Binding-site contacts:
Ligand atom C4 contacts residue TRP220 of chain 1.A at 3.3 Å (hydrophobic).
Ligand atom C contacts residue NAP1 of chain 1.B at 3.3 Å.
Ligand atom C1 contacts residue LEU302 of chain 1.A at 3.8 Å (hydrophobic).
Ligand atom C16 contacts residue VAL48 of chain 1.A at 4.3 Å (hydrophobic).
Ligand atom C11 contacts residue PHE123 of chain 1.A at 4.0 Å (hydrophobic).
Ligand atom O contacts residue NAP1 of chain 1.B at 3.2 Å (h-bond).
Ligand atom O contacts residue ASN161 of chain 1.A at 3.6 Å.
Ligand atom O contacts residue TYR210 of chain 1.A at 3.2 Å (h-bond).
Ligand atom O contacts residue CYS299 of chain 1.A at 4.2 Å.
Ligand atom C17 contacts residue TRP80 of chain 1.A at 4.4 Å (hydrophobic).
Ligand atom C contacts residue TRP112 of chain 1.A at 4.4 Å (hydrophobic).
Ligand atom C2 contacts residue VAL301 of chain 1.A at 4.2 Å (hydrophobic).
Ligand atom C9 contacts residue VAL301 of chain 1.A at 4.1 Å (hydrophobic).
Ligand atom C contacts residue TYR210 of chain 1.A at 4.5 Å (hydrophobic).
Ligand atom C16 contacts residue LEU122 of chain 1.A at 4.3 Å (hydrophobic).
Ligand atom C15 contacts residue VAL48 of chain 1.A at 4.2 Å (hydrophobic).
Ligand atom C1 contacts residue TRP80 of chain 1.A at 4.4 Å (hydrophobic).
Ligand atom C17 contacts residue PHE123 of chain 1.A at 3.7 Å (hydrophobic).
Ligand atom C7 contacts residue TRP21 of chain 1.A at 4.0 Å (hydrophobic).
Ligand atom C1 contacts residue TRP112 of chain 1.A at 3.9 Å (hydrophobic).
Ligand atom C10 contacts residue VAL301 of chain 1.A at 3.2 Å (hydrophobic).
Ligand atom C10 contacts residue LEU302 of chain 1.A at 4.0 Å (hydrophobic).
Ligand atom C6 contacts residue TRP21 of chain 1.A at 3.7 Å (hydrophobic).
Ligand atom O1 contacts residue TYR49 of chain 1.A at 3.9 Å.
Ligand atom O1 contacts residue TRP21 of chain 1.A at 3.8 Å.
Ligand atom C11 contacts residue LEU302 of chain 1.A at 3.8 Å (hydrophobic).
Ligand atom C15 contacts residue TRP80 of chain 1.A at 4.3 Å (hydrophobic).
Ligand atom C4 contacts residue CYS299 of chain 1.A at 4.4 Å (hydrophobic).
Ligand atom C contacts residue HIS111 of chain 1.A at 4.4 Å.
Ligand atom C4 contacts residue VAL301 of chain 1.A at 3.2 Å (hydrophobic).
Ligand atom C9 contacts residue TRP80 of chain 1.A at 4.4 Å (hydrophobic).
Ligand atom C11 contacts residue VAL301 of chain 1.A at 4.4 Å (hydrophobic).
Ligand atom C contacts residue ASN161 of chain 1.A at 3.8 Å.
Ligand atom C18 contacts residue HIS111 of chain 1.A at 4.0 Å.
Ligand atom C12 contacts residue PHE123 of chain 1.A at 4.5 Å (hydrophobic).
Ligand atom C13 contacts residue PHE123 of chain 1.A at 4.2 Å (hydrophobic).
Ligand atom C2 contacts residue LEU302 of chain 1.A at 4.0 Å (hydrophobic).
Ligand atom C3 contacts residue VAL301 of chain 1.A at 4.0 Å (hydrophobic).
Ligand atom O1 contacts residue HIS111 of chain 1.A at 4.2 Å.
Ligand atom C18 contacts residue NAP1 of chain 1.B at 3.5 Å.

Sequence of chain 1.A:
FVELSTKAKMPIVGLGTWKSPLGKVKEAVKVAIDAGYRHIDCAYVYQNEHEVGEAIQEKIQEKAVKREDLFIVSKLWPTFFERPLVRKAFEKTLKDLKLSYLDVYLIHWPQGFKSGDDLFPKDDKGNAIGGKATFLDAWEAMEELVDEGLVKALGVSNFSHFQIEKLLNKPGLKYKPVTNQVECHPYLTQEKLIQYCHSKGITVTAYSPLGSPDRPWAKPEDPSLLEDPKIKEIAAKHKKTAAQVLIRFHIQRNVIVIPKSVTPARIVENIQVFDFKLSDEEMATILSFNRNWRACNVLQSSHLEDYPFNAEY

The protein below binds the small molecule below.
Small molecule (SMILES): C[C@@]12CCC[C@@H]1[C@@H]1C[C@H](O)C3=C[C@@H](O)CC[C@]3(C)[C@H]1CC2